A protein and the small-molecule ligand that binds it are described below.
Small molecule (SMILES): OC[C@H]1O[C@@H](O)[C@H](O)[C@@H](F)[C@@H]1O

Binding-site contacts:
Ligand atom C4 contacts residue GLN448 of chain 2.A at 4.1 Å.
Ligand atom O4 contacts residue PHE474 of chain 2.A at 4.1 Å.
Ligand atom F3 contacts residue ASN593 of chain 2.A at 3.5 Å.
Ligand atom C3 contacts residue ASP452 of chain 2.A at 4.1 Å.
Ligand atom F3 contacts residue FDA1 of chain 2.C at 3.5 Å.
Ligand atom C4 contacts residue THR169 of chain 2.A at 3.9 Å.
Ligand atom O5 contacts residue FDA1 of chain 2.C at 3.6 Å.
Ligand atom O2 contacts residue FDA1 of chain 2.C at 3.0 Å.
Ligand atom O4 contacts residue ARG472 of chain 2.A at 3.5 Å.
Ligand atom C6 contacts residue TYR456 of chain 2.A at 3.4 Å (hydrophobic).
Ligand atom C2 contacts residue HIS548 of chain 2.A at 3.5 Å.
Ligand atom O1 contacts residue LEU547 of chain 2.A at 4.2 Å.
Ligand atom C6 contacts residue PHE454 of chain 2.A at 3.8 Å (hydrophobic).
Ligand atom O6 contacts residue PHE454 of chain 2.A at 3.6 Å.
Ligand atom C6 contacts residue ASP452 of chain 2.A at 4.1 Å.
Ligand atom O1 contacts residue FDA1 of chain 2.C at 3.1 Å.
Ligand atom O4 contacts residue GLN448 of chain 2.A at 3.4 Å (h-bond).
Ligand atom C1 contacts residue FDA1 of chain 2.C at 3.6 Å.
Ligand atom F3 contacts residue ASP452 of chain 2.A at 3.7 Å.
Ligand atom O1 contacts residue CYS546 of chain 2.A at 2.6 Å (h-bond).
Ligand atom C6 contacts residue ARG472 of chain 2.A at 4.1 Å.
Ligand atom C3 contacts residue ASN593 of chain 2.A at 3.8 Å.
Ligand atom O4 contacts residue ASP452 of chain 2.A at 2.2 Å (salt-bridge).
Ligand atom O4 contacts residue THR169 of chain 2.A at 4.0 Å.
Ligand atom F3 contacts residue THR169 of chain 2.A at 3.4 Å.
Ligand atom C3 contacts residue GLN448 of chain 2.A at 3.6 Å.
Ligand atom F3 contacts residue GLN448 of chain 2.A at 2.7 Å.
Ligand atom C2 contacts residue FDA1 of chain 2.C at 2.9 Å.
Ligand atom C1 contacts residue CYS546 of chain 2.A at 3.2 Å (hydrophobic).
Ligand atom C3 contacts residue FDA1 of chain 2.C at 3.9 Å.
Ligand atom O2 contacts residue HIS548 of chain 2.A at 2.5 Å (h-bond).
Ligand atom O6 contacts residue TYR456 of chain 2.A at 2.5 Å (h-bond).
Ligand atom O5 contacts residue CYS546 of chain 2.A at 3.6 Å.
Ligand atom C2 contacts residue ASN593 of chain 2.A at 3.8 Å.
Ligand atom O6 contacts residue LEU361 of chain 2.A at 4.1 Å.
Ligand atom O2 contacts residue ASN593 of chain 2.A at 2.8 Å (h-bond).
Ligand atom C1 contacts residue HIS548 of chain 2.A at 3.3 Å.
Ligand atom C4 contacts residue ASP452 of chain 2.A at 3.1 Å.
Ligand atom C3 contacts residue PHE474 of chain 2.A at 3.8 Å (hydrophobic).
Ligand atom O1 contacts residue HIS548 of chain 2.A at 3.1 Å (h-bond).

Sequence of chain 2.A:
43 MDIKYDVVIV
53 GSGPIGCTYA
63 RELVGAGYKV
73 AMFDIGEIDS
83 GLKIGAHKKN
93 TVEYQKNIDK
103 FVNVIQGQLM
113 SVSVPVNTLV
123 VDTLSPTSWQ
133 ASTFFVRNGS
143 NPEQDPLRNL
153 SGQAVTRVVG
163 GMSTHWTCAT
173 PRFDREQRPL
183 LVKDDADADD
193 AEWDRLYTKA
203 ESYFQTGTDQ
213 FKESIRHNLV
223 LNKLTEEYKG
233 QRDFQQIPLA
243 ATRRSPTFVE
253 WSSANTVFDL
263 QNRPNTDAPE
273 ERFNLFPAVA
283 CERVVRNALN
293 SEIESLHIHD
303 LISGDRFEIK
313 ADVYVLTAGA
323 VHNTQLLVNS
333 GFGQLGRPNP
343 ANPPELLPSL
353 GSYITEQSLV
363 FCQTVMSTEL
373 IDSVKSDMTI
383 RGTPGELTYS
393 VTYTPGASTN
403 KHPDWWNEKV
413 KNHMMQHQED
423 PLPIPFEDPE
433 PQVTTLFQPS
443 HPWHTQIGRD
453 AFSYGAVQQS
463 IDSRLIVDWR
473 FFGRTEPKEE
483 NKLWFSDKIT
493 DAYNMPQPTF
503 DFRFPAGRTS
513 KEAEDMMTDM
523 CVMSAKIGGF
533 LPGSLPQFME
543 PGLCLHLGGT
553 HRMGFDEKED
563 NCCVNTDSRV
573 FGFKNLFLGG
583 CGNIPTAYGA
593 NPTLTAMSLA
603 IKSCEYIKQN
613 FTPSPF